Sequence of chain 1.J:
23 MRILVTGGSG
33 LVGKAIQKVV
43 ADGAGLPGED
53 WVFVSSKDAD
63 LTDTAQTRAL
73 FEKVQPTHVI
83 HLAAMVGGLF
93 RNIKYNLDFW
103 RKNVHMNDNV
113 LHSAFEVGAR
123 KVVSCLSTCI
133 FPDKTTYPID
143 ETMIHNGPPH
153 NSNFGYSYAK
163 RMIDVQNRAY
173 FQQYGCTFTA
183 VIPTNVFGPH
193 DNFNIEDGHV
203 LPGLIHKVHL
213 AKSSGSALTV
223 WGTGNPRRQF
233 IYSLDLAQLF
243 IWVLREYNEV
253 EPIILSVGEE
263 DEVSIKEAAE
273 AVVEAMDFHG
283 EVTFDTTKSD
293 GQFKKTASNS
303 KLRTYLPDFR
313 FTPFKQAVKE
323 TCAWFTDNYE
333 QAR

This small molecule binds to this protein.
Small molecule (SMILES): C[C@@H]1O[C@H](OP(=O)(O)OP(=O)(O)OC[C@H]2O[C@@H](n3cnc4c(=O)[nH]c(N)nc43)[C@H](O)[C@@H]2O)[C@@H](O)[C@H](O)[C@@H]1O

Binding-site contacts:
Ligand atom N7 contacts residue TRP223 of chain 1.J at 3.1 Å (h-bond).
Ligand atom O1P contacts residue VAL202 of chain 1.J at 3.0 Å (h-bond).
Ligand atom O1X contacts residue ASN187 of chain 1.J at 2.8 Å (h-bond).
Ligand atom O3P contacts residue LEU91 of chain 1.J at 2.8 Å (h-bond).
Ligand atom O5 contacts residue CYS131 of chain 1.J at 3.5 Å (h-bond).
Ligand atom O3 contacts residue CYS131 of chain 1.J at 3.1 Å (h-bond).
Ligand atom N9 contacts residue VAL202 of chain 1.J at 3.4 Å.
Ligand atom C3 contacts residue CYS131 of chain 1.J at 3.5 Å (hydrophobic).
Ligand atom C8 contacts residue VAL202 of chain 1.J at 3.5 Å (hydrophobic).
Ligand atom O4 contacts residue CYS131 of chain 1.J at 2.7 Å (h-bond).
Ligand atom O3' contacts residue ASP292 of chain 1.J at 2.8 Å (salt-bridge).
Ligand atom C2' contacts residue SER291 of chain 1.J at 3.3 Å.
Ligand atom C3' contacts residue ASP292 of chain 1.J at 3.4 Å.
Ligand atom C3' contacts residue LEU91 of chain 1.J at 3.5 Å (hydrophobic).
Ligand atom O4' contacts residue VAL202 of chain 1.J at 3.5 Å.
Ligand atom O2X contacts residue ARG230 of chain 1.J at 3.2 Å (salt-bridge).
Ligand atom O6 contacts residue LYS209 of chain 1.J at 2.9 Å (salt-bridge).
Ligand atom C3 contacts residue GLY89 of chain 1.J at 3.5 Å.
Ligand atom O1X contacts residue LYS297 of chain 1.J at 3.4 Å (salt-bridge).
Ligand atom C5A contacts residue HIS201 of chain 1.J at 3.5 Å.
Ligand atom C4 contacts residue VAL202 of chain 1.J at 3.3 Å (hydrophobic).
Ligand atom N3 contacts residue PHE92 of chain 1.J at 3.5 Å.
Ligand atom C8 contacts residue TRP223 of chain 1.J at 3.1 Å (hydrophobic).
Ligand atom O2' contacts residue SER291 of chain 1.J at 2.4 Å (h-bond).
Ligand atom N2 contacts residue GLY200 of chain 1.J at 3.0 Å (h-bond).
Ligand atom O3 contacts residue TYR158 of chain 1.J at 3.3 Å.
Ligand atom O1X contacts residue ARG230 of chain 1.J at 2.9 Å (salt-bridge).
Ligand atom C4A contacts residue CYS131 of chain 1.J at 3.3 Å (hydrophobic).
Ligand atom C4A contacts residue HIS201 of chain 1.J at 3.4 Å.
Ligand atom N3 contacts residue VAL202 of chain 1.J at 3.4 Å.
Ligand atom C6A contacts residue CYS131 of chain 1.J at 3.4 Å (hydrophobic).
Ligand atom O2' contacts residue TRP223 of chain 1.J at 3.5 Å (h-bond).
Ligand atom O4' contacts residue ILE267 of chain 1.J at 3.2 Å.
Ligand atom O1P contacts residue HIS201 of chain 1.J at 3.5 Å.
Ligand atom C2 contacts residue VAL202 of chain 1.J at 3.5 Å (hydrophobic).
Ligand atom O3P contacts residue GLY90 of chain 1.J at 3.5 Å.
Ligand atom C6A contacts residue ASN187 of chain 1.J at 3.5 Å.
Ligand atom O5 contacts residue LYS297 of chain 1.J at 3.3 Å (salt-bridge).
Ligand atom N7 contacts residue VAL202 of chain 1.J at 3.5 Å.
Ligand atom C5 contacts residue VAL202 of chain 1.J at 3.4 Å (hydrophobic).